Sequence of chain 1.A:
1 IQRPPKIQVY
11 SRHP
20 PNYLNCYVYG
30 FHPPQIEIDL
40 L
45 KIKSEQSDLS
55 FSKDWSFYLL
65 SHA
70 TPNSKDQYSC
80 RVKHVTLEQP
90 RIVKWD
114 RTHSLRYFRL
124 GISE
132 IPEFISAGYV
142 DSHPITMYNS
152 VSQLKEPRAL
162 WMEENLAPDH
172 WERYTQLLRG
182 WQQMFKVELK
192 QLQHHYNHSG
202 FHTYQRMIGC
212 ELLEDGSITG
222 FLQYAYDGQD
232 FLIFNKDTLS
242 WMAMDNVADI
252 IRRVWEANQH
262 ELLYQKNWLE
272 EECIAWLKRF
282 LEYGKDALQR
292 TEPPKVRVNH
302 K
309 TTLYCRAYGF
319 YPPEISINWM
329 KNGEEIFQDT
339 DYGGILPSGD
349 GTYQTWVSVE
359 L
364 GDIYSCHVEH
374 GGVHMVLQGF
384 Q

Sequence of chain 1.B:
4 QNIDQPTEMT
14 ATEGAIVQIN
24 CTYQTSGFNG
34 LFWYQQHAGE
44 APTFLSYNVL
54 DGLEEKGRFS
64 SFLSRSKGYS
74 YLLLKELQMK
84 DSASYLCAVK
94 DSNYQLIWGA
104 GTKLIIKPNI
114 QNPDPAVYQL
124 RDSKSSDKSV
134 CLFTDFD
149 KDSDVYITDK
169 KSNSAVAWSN

Binding-site contacts:
Ligand atom CAV contacts residue ARG207 of chain 1.A at 3.5 Å.
Ligand atom N3 contacts residue LYS156 of chain 1.A at 3.4 Å (salt-bridge).
Ligand atom C7 contacts residue ARG207 of chain 1.A at 3.6 Å.
Ligand atom OAC contacts residue SER137 of chain 1.A at 3.0 Å (h-bond).
Ligand atom N8 contacts residue TRP182 of chain 1.A at 4.0 Å.
Ligand atom N3 contacts residue TYR175 of chain 1.A at 3.8 Å.
Ligand atom OAF contacts residue TRP269 of chain 1.A at 3.6 Å.
Ligand atom CAT contacts residue ARG207 of chain 1.A at 3.5 Å.
Ligand atom CAI contacts residue ARG122 of chain 1.A at 3.1 Å.
Ligand atom OAG contacts residue ILE209 of chain 1.A at 2.9 Å.
Ligand atom C4 contacts residue TYR120 of chain 1.A at 3.7 Å (hydrophobic).
Ligand atom C4A contacts residue TRP182 of chain 1.A at 3.6 Å (hydrophobic).
Ligand atom OAE contacts residue TYR97 of chain 1.B at 3.4 Å (h-bond).
Ligand atom CAU contacts residue TYR97 of chain 1.B at 3.4 Å (hydrophobic).
Ligand atom N5 contacts residue TRP182 of chain 1.A at 3.7 Å.
Ligand atom C4 contacts residue LYS156 of chain 1.A at 3.6 Å.
Ligand atom O2 contacts residue TYR175 of chain 1.A at 3.6 Å.
Ligand atom CAU contacts residue TRP182 of chain 1.A at 4.0 Å (hydrophobic).
Ligand atom N5 contacts residue TYR120 of chain 1.A at 3.9 Å.
Ligand atom O4 contacts residue TYR120 of chain 1.A at 3.7 Å.
Ligand atom C4A contacts residue TYR120 of chain 1.A at 3.9 Å (hydrophobic).
Ligand atom OAD contacts residue GLU101 of chain 1.C at 3.3 Å (salt-bridge).
Ligand atom OAF contacts residue TYR97 of chain 1.B at 2.1 Å (h-bond).
Ligand atom OAD contacts residue TRP182 of chain 1.A at 4.0 Å.
Ligand atom O4 contacts residue LYS156 of chain 1.A at 3.0 Å (salt-bridge).
Ligand atom OAE contacts residue TYR265 of chain 1.A at 2.6 Å (h-bond).
Ligand atom N3 contacts residue TYR120 of chain 1.A at 3.9 Å.
Ligand atom OAC contacts residue ARG122 of chain 1.A at 3.6 Å.
Ligand atom C2 contacts residue TYR175 of chain 1.A at 3.8 Å (hydrophobic).
Ligand atom CAJ contacts residue ARG122 of chain 1.A at 3.3 Å.
Ligand atom C6 contacts residue ARG122 of chain 1.A at 4.0 Å.
Ligand atom CAJ contacts residue TRP182 of chain 1.A at 3.7 Å (hydrophobic).
Ligand atom C7 contacts residue ARG122 of chain 1.A at 3.8 Å.
Ligand atom C8A contacts residue TRP182 of chain 1.A at 3.8 Å (hydrophobic).
Ligand atom C6 contacts residue TRP182 of chain 1.A at 3.9 Å (hydrophobic).
Ligand atom N1 contacts residue TRP269 of chain 1.A at 4.0 Å.
Ligand atom OAF contacts residue TYR265 of chain 1.A at 3.5 Å (h-bond).
Ligand atom OAC contacts residue PHE121 of chain 1.A at 3.7 Å.
Ligand atom CAK contacts residue TRP269 of chain 1.A at 3.6 Å (hydrophobic).
Ligand atom OAG contacts residue ARG207 of chain 1.A at 3.2 Å (salt-bridge).

Sequence of chain 1.C:
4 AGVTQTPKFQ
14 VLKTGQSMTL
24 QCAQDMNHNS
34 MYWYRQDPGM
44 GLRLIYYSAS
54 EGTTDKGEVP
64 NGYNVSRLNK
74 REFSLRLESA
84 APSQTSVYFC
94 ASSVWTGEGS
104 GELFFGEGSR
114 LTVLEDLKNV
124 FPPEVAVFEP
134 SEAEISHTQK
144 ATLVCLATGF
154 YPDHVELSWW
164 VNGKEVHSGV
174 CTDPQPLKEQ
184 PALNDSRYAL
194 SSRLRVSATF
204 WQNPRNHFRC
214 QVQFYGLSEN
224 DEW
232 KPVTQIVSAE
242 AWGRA

A small-molecule ligand and the protein it binds are described below.
Small molecule (SMILES): O=c1nc2n(C[C@@H](O)[C@H](O)[C@H](O)CO)cc(CO)nc-2c(=O)[nH]1